Binding-site contacts:
Ligand atom O5 contacts residue PO41 of chain 1.M at 3.3 Å (h-bond).
Ligand atom C4 contacts residue ASP344 of chain 1.B at 3.3 Å.
Ligand atom O6 contacts residue PO41 of chain 1.M at 2.5 Å (h-bond).
Ligand atom C2 contacts residue SER631 of chain 1.B at 3.7 Å.
Ligand atom O1 contacts residue TYR337 of chain 1.B at 3.4 Å (h-bond).
Ligand atom O6 contacts residue ALA329 of chain 1.B at 4.0 Å.
Ligand atom O3 contacts residue LEU633 of chain 1.B at 3.3 Å.
Ligand atom C1 contacts residue GLU483 of chain 1.B at 3.8 Å.
Ligand atom C6 contacts residue PHE342 of chain 1.B at 3.8 Å (hydrophobic).
Ligand atom O6 contacts residue TYR337 of chain 1.B at 3.7 Å.
Ligand atom O1 contacts residue BGC1 of chain 1.K at 3.3 Å (h-bond).
Ligand atom C4 contacts residue LEU633 of chain 1.B at 3.9 Å (hydrophobic).
Ligand atom C2 contacts residue GLN597 of chain 1.B at 3.4 Å.
Ligand atom O4 contacts residue TRP343 of chain 1.B at 2.9 Å (h-bond).
Ligand atom C6 contacts residue ASP344 of chain 1.B at 3.3 Å.
Ligand atom O4 contacts residue TRP391 of chain 1.B at 3.5 Å.
Ligand atom C1 contacts residue PO41 of chain 1.M at 3.3 Å.
Ligand atom C2 contacts residue PO41 of chain 1.M at 3.5 Å.
Ligand atom O2 contacts residue LYS596 of chain 1.B at 2.8 Å (salt-bridge).
Ligand atom O1 contacts residue PO41 of chain 1.M at 2.6 Å (h-bond).
Ligand atom C4 contacts residue TRP343 of chain 1.B at 3.8 Å (hydrophobic).
Ligand atom O2 contacts residue GLU483 of chain 1.B at 3.3 Å (salt-bridge).
Ligand atom O3 contacts residue TRP343 of chain 1.B at 3.1 Å (h-bond).
Ligand atom O5 contacts residue TYR337 of chain 1.B at 3.4 Å (h-bond).
Ligand atom O4 contacts residue PHE342 of chain 1.B at 3.7 Å.
Ligand atom C1 contacts residue TYR337 of chain 1.B at 3.8 Å (hydrophobic).
Ligand atom O2 contacts residue GLN597 of chain 1.B at 2.4 Å (h-bond).
Ligand atom C6 contacts residue PO41 of chain 1.M at 3.7 Å.
Ligand atom C1 contacts residue LYS596 of chain 1.B at 3.5 Å.
Ligand atom O4 contacts residue ASP344 of chain 1.B at 2.6 Å (salt-bridge).
Ligand atom C6 contacts residue TYR337 of chain 1.B at 3.7 Å (hydrophobic).
Ligand atom C2 contacts residue LYS596 of chain 1.B at 3.7 Å.
Ligand atom C2 contacts residue GLU483 of chain 1.B at 4.0 Å.
Ligand atom O6 contacts residue ASP344 of chain 1.B at 2.5 Å (salt-bridge).
Ligand atom O1 contacts residue LYS596 of chain 1.B at 2.8 Å (salt-bridge).
Ligand atom O3 contacts residue GLN597 of chain 1.B at 3.0 Å (h-bond).
Ligand atom C1 contacts residue BGC1 of chain 1.K at 3.2 Å.
Ligand atom C3 contacts residue TRP343 of chain 1.B at 3.9 Å (hydrophobic).
Ligand atom C3 contacts residue GLU483 of chain 1.B at 3.8 Å.
Ligand atom C5 contacts residue BGC1 of chain 1.K at 3.8 Å.

Sequence of chain 1.B:
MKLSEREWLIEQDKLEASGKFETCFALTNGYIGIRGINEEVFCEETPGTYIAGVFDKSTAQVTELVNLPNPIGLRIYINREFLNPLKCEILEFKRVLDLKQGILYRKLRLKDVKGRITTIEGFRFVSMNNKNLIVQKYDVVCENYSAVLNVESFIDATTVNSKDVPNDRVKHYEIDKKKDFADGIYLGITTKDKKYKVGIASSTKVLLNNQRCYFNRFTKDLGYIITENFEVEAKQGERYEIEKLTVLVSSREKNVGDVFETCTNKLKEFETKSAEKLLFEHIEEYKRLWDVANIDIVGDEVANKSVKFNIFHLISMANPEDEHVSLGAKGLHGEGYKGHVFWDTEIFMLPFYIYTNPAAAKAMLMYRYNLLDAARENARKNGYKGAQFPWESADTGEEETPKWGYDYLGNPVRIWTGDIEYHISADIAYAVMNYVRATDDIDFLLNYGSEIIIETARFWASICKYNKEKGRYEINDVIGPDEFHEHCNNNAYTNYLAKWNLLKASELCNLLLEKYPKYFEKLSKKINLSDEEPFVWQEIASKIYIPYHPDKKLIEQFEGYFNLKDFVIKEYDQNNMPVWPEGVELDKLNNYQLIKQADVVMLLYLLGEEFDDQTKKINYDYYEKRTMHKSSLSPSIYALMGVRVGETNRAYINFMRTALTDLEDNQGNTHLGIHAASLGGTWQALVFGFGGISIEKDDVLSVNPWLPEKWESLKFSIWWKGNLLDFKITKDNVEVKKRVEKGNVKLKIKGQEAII

A protein and the small-molecule ligand that binds it are described below.
Small molecule (SMILES): OC[C@H]1O[C@@H](O)[C@H](O)[C@@H](O)[C@@H]1O